Sequence of chain 1.C:
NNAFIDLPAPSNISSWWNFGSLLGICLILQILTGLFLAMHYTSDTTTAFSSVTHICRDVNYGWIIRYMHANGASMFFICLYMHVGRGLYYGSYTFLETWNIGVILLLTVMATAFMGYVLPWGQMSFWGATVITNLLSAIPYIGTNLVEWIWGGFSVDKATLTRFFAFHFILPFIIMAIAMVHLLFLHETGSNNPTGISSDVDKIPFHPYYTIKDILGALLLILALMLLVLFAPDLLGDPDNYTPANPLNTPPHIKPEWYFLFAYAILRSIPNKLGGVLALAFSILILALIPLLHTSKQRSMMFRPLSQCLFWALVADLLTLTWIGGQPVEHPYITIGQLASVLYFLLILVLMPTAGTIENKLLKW

Sequence of chain 1.D:
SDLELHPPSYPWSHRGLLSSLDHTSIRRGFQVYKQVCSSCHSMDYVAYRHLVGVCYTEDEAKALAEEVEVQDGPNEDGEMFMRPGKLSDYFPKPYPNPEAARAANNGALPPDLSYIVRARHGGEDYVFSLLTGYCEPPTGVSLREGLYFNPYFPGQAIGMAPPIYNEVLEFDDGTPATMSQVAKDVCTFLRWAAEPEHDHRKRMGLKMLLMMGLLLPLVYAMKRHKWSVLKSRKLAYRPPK

Binding-site contacts:
Ligand atom O1 contacts residue LEU249 of chain 1.C at 4.0 Å.
Ligand atom O2 contacts residue LEU250 of chain 1.C at 4.4 Å.
Ligand atom C1 contacts residue LEU249 of chain 1.C at 4.1 Å (hydrophobic).
Ligand atom C2 contacts residue LEU249 of chain 1.C at 3.4 Å (hydrophobic).
Ligand atom O2 contacts residue LEU249 of chain 1.C at 4.1 Å.
Ligand atom O3 contacts residue LYS269 of chain 1.C at 4.5 Å.
Ligand atom C3 contacts residue LEU249 of chain 1.C at 4.3 Å (hydrophobic).
Ligand atom O4 contacts residue GLY251 of chain 1.C at 4.5 Å.
Ligand atom C3 contacts residue LYS269 of chain 1.C at 4.4 Å.
Ligand atom O3 contacts residue GLY251 of chain 1.C at 3.7 Å.
Ligand atom C4' contacts residue LEU250 of chain 1.C at 4.5 Å (hydrophobic).
Ligand atom C2' contacts residue LEU249 of chain 1.C at 3.9 Å (hydrophobic).
Ligand atom C6 contacts residue HIS121 of chain 1.D at 3.9 Å.
Ligand atom C4 contacts residue GLY251 of chain 1.C at 4.3 Å.
Ligand atom C4 contacts residue LYS269 of chain 1.C at 4.5 Å.
Ligand atom C4 contacts residue LEU249 of chain 1.C at 4.4 Å (hydrophobic).
Ligand atom C4' contacts residue LEU249 of chain 1.C at 4.4 Å (hydrophobic).
Ligand atom C1' contacts residue LEU249 of chain 1.C at 4.2 Å (hydrophobic).
Ligand atom O5 contacts residue LEU249 of chain 1.C at 4.2 Å.
Ligand atom O2 contacts residue TRP272 of chain 1.C at 4.4 Å.
Ligand atom O4 contacts residue LYS269 of chain 1.C at 3.5 Å.
Ligand atom O4 contacts residue HIS121 of chain 1.D at 3.5 Å.

This protein binds this small molecule.
Small molecule (SMILES): CCCCCCO[C@@H]1O[C@H](CO)[C@@H](O)[C@H](O)[C@H]1O